This protein binds this small molecule.
Small molecule (SMILES): CS[C@@H](CCCc1c(N)nc(N)[nH]c1=O)c1ccc(C(=O)N[C@@H](CCC(=O)O)C(=O)O)cc1

Sequence of chain 1.A:
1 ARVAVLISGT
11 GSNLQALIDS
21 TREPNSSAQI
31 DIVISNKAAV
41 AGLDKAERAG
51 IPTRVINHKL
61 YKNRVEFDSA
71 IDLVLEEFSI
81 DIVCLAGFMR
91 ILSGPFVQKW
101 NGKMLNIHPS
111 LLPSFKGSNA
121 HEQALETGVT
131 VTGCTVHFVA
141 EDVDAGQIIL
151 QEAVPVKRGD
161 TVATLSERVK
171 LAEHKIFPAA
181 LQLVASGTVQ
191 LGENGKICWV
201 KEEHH

Binding-site contacts:
Ligand atom NAC contacts residue ARG90 of chain 1.A at 2.9 Å (salt-bridge).
Ligand atom OXT contacts residue ARG64 of chain 1.A at 2.9 Å (salt-bridge).
Ligand atom NAB contacts residue VAL97 of chain 1.A at 3.6 Å.
Ligand atom CBE contacts residue ALA140 of chain 1.A at 3.8 Å (hydrophobic).
Ligand atom CAZ contacts residue LEU92 of chain 1.A at 3.7 Å (hydrophobic).
Ligand atom NAB contacts residue ALA140 of chain 1.A at 3.5 Å (h-bond).
Ligand atom CAZ contacts residue ALA140 of chain 1.A at 3.6 Å (hydrophobic).
Ligand atom CAY contacts residue ILE91 of chain 1.A at 3.7 Å (hydrophobic).
Ligand atom NAB contacts residue GLU141 of chain 1.A at 3.1 Å (salt-bridge).
Ligand atom CAZ contacts residue GLU141 of chain 1.A at 3.8 Å.
Ligand atom CA contacts residue MET89 of chain 1.A at 3.8 Å (hydrophobic).
Ligand atom NAU contacts residue ALA140 of chain 1.A at 2.9 Å (h-bond).
Ligand atom CAL contacts residue PHE88 of chain 1.A at 3.8 Å (hydrophobic).
Ligand atom CAJ contacts residue MET89 of chain 1.A at 3.2 Å (hydrophobic).
Ligand atom NAS contacts residue LEU92 of chain 1.A at 2.9 Å (h-bond).
Ligand atom C contacts residue ARG64 of chain 1.A at 3.6 Å.
Ligand atom NAB contacts residue ILE91 of chain 1.A at 3.9 Å.
Ligand atom CAL contacts residue MET89 of chain 1.A at 3.7 Å (hydrophobic).
Ligand atom NAS contacts residue ILE91 of chain 1.A at 3.6 Å.
Ligand atom CAP contacts residue ASN106 of chain 1.A at 3.9 Å.
Ligand atom OXT contacts residue ARG90 of chain 1.A at 3.4 Å.
Ligand atom OE1 contacts residue MET89 of chain 1.A at 3.2 Å (h-bond).
Ligand atom CAK contacts residue ILE91 of chain 1.A at 3.8 Å (hydrophobic).
Ligand atom NAU contacts residue VAL139 of chain 1.A at 3.7 Å.
Ligand atom CBE contacts residue VAL139 of chain 1.A at 3.8 Å (hydrophobic).
Ligand atom NAU contacts residue GLU141 of chain 1.A at 3.7 Å.
Ligand atom OXT contacts residue ILE91 of chain 1.A at 2.8 Å (h-bond).
Ligand atom CBB contacts residue ILE91 of chain 1.A at 3.7 Å (hydrophobic).
Ligand atom CB contacts residue ARG90 of chain 1.A at 3.7 Å.
Ligand atom N contacts residue MET89 of chain 1.A at 3.1 Å (h-bond).
Ligand atom CD contacts residue MET89 of chain 1.A at 3.6 Å (hydrophobic).
Ligand atom O contacts residue ARG64 of chain 1.A at 3.1 Å (salt-bridge).
Ligand atom CBA contacts residue LEU92 of chain 1.A at 3.9 Å (hydrophobic).
Ligand atom NAB contacts residue LEU92 of chain 1.A at 2.9 Å (h-bond).
Ligand atom CG contacts residue MET89 of chain 1.A at 3.0 Å (hydrophobic).
Ligand atom OE1 contacts residue ARG90 of chain 1.A at 3.5 Å.
Ligand atom OAG contacts residue ALA140 of chain 1.A at 3.8 Å.
Ligand atom CAP contacts residue LEU85 of chain 1.A at 3.8 Å (hydrophobic).
Ligand atom OAG contacts residue VAL143 of chain 1.A at 3.6 Å.
Ligand atom CB contacts residue MET89 of chain 1.A at 3.6 Å (hydrophobic).